Binding-site contacts:
Ligand atom CG contacts residue VAL223 of chain 1.A at 4.2 Å (hydrophobic).
Ligand atom CZ contacts residue GLY235 of chain 1.A at 3.6 Å.
Ligand atom NE contacts residue ASP213 of chain 1.A at 3.9 Å.
Ligand atom N contacts residue SER381 of chain 1.A at 3.6 Å.
Ligand atom NH1 contacts residue ARG237 of chain 1.A at 4.1 Å.
Ligand atom CB contacts residue VAL223 of chain 1.A at 4.2 Å (hydrophobic).
Ligand atom CA contacts residue SER381 of chain 1.A at 3.6 Å.
Ligand atom CA contacts residue ALA382 of chain 1.A at 4.2 Å (hydrophobic).
Ligand atom NH1 contacts residue VAL223 of chain 1.A at 3.7 Å.
Ligand atom CA contacts residue ARG383 of chain 1.A at 2.7 Å.
Ligand atom CD contacts residue VAL223 of chain 1.A at 3.5 Å (hydrophobic).
Ligand atom NH2 contacts residue GLU179 of chain 1.A at 4.2 Å.
Ligand atom CZ contacts residue ARG237 of chain 1.A at 3.5 Å.
Ligand atom CD contacts residue ASP213 of chain 1.A at 3.5 Å.
Ligand atom CZ contacts residue VAL223 of chain 1.A at 4.0 Å (hydrophobic).
Ligand atom NH1 contacts residue GLY235 of chain 1.A at 3.8 Å.
Ligand atom CZ contacts residue ASP213 of chain 1.A at 3.5 Å.
Ligand atom CB contacts residue PRO380 of chain 1.A at 3.1 Å (hydrophobic).
Ligand atom NE contacts residue VAL223 of chain 1.A at 3.8 Å.
Ligand atom NH1 contacts residue ASP213 of chain 1.A at 2.3 Å (salt-bridge).
Ligand atom NH2 contacts residue ARG237 of chain 1.A at 3.4 Å (salt-bridge).
Ligand atom N contacts residue ARG383 of chain 1.A at 3.9 Å.
Ligand atom NE contacts residue ARG237 of chain 1.A at 3.5 Å.
Ligand atom NH2 contacts residue CYS224 of chain 1.A at 4.0 Å.
Ligand atom NH2 contacts residue GLY235 of chain 1.A at 2.6 Å (h-bond).
Ligand atom CB contacts residue ARG383 of chain 1.A at 3.4 Å.
Ligand atom CZ contacts residue CYS224 of chain 1.A at 3.9 Å (hydrophobic).
Ligand atom CB contacts residue SER381 of chain 1.A at 4.4 Å.
Ligand atom CD contacts residue ARG237 of chain 1.A at 4.1 Å.
Ligand atom NH1 contacts residue CYS224 of chain 1.A at 3.7 Å.
Ligand atom CG contacts residue ARG383 of chain 1.A at 4.0 Å.
Ligand atom CA contacts residue PRO380 of chain 1.A at 3.6 Å (hydrophobic).
Ligand atom NH1 contacts residue ASN214 of chain 1.A at 3.5 Å (h-bond).

This protein binds this small molecule.
Small molecule (SMILES): N=C(N)NCCCCN

Sequence of chain 1.A:
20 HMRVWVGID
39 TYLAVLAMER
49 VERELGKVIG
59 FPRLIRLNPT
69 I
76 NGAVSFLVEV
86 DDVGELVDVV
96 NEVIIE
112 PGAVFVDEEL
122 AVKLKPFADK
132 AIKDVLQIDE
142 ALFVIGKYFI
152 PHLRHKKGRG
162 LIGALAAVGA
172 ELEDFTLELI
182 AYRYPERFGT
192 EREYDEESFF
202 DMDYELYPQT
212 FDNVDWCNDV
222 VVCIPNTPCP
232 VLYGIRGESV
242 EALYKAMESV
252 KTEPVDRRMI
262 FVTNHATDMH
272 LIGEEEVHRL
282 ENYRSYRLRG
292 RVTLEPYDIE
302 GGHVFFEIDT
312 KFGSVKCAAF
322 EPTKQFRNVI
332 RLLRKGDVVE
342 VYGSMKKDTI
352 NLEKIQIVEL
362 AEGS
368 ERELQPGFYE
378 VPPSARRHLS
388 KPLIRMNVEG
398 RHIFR